Sequence of chain 2.A:
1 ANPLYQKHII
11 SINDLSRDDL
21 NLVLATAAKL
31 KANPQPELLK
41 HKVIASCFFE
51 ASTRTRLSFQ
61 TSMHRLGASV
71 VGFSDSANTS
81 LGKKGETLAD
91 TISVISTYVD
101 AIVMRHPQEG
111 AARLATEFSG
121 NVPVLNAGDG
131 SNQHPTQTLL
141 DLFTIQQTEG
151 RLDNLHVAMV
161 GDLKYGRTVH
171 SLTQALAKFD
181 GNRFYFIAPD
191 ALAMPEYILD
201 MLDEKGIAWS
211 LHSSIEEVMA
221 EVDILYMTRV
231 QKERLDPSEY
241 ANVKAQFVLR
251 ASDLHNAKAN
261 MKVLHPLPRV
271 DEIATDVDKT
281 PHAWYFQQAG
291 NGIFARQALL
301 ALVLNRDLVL

Binding-site contacts:
Ligand atom C1 contacts residue GLN137 of chain 1.A at 3.6 Å.
Ligand atom O3P contacts residue THR55 of chain 1.A at 3.1 Å (h-bond).
Ligand atom C1 contacts residue MLI1 of chain 1.E at 3.0 Å.
Ligand atom O1 contacts residue GLN137 of chain 1.A at 3.9 Å.
Ligand atom C1 contacts residue THR55 of chain 1.A at 3.5 Å.
Ligand atom O1 contacts residue THR55 of chain 1.A at 2.7 Å (h-bond).
Ligand atom C1P contacts residue PRO266 of chain 1.A at 4.2 Å (hydrophobic).
Ligand atom O2P contacts residue ARG54 of chain 1.A at 2.9 Å (salt-bridge).
Ligand atom O1 contacts residue ARG105 of chain 1.A at 3.7 Å.
Ligand atom O3P contacts residue ARG105 of chain 1.A at 2.6 Å (salt-bridge).
Ligand atom C1P contacts residue LEU267 of chain 1.A at 3.1 Å (hydrophobic).
Ligand atom O1P contacts residue MLI1 of chain 1.E at 4.1 Å.
Ligand atom P contacts residue ARG54 of chain 1.A at 3.8 Å.
Ligand atom O1P contacts residue SER52 of chain 1.A at 4.2 Å.
Ligand atom C1P contacts residue ARG54 of chain 1.A at 3.4 Å.
Ligand atom P contacts residue SER52 of chain 1.A at 3.9 Å.
Ligand atom P contacts residue THR55 of chain 1.A at 4.2 Å.
Ligand atom O1 contacts residue HIS134 of chain 1.A at 2.9 Å (h-bond).
Ligand atom O1P contacts residue SER80 of chain 2.A at 3.6 Å.
Ligand atom P contacts residue ARG105 of chain 1.A at 3.6 Å.
Ligand atom N1 contacts residue LEU267 of chain 1.A at 3.8 Å.
Ligand atom N1 contacts residue GLN137 of chain 1.A at 2.7 Å (h-bond).
Ligand atom O3P contacts residue ARG54 of chain 1.A at 3.8 Å.
Ligand atom O3P contacts residue THR53 of chain 1.A at 3.9 Å.
Ligand atom O2P contacts residue SER80 of chain 2.A at 2.8 Å (h-bond).
Ligand atom P contacts residue SER80 of chain 2.A at 3.8 Å.
Ligand atom N1 contacts residue PRO266 of chain 1.A at 3.5 Å (h-bond).
Ligand atom N1 contacts residue HIS134 of chain 1.A at 3.5 Å (h-bond).
Ligand atom C1 contacts residue ARG54 of chain 1.A at 4.2 Å.
Ligand atom C1P contacts residue MLI1 of chain 1.E at 3.9 Å.
Ligand atom O1 contacts residue MLI1 of chain 1.E at 2.7 Å (h-bond).
Ligand atom C1 contacts residue HIS134 of chain 1.A at 3.6 Å.
Ligand atom C1 contacts residue LEU267 of chain 1.A at 3.9 Å (hydrophobic).
Ligand atom O3P contacts residue SER52 of chain 1.A at 2.7 Å (h-bond).
Ligand atom O1P contacts residue ARG105 of chain 1.A at 3.4 Å (salt-bridge).
Ligand atom O1P contacts residue LYS84 of chain 2.A at 3.6 Å.
Ligand atom N1 contacts residue MLI1 of chain 1.E at 3.3 Å (h-bond).
Ligand atom O2P contacts residue THR53 of chain 1.A at 3.1 Å (h-bond).
Ligand atom P contacts residue THR53 of chain 1.A at 3.9 Å.
Ligand atom O2P contacts residue SER52 of chain 1.A at 4.1 Å.

The small molecule below binds the protein below.
Small molecule (SMILES): NC(=O)CP(=O)(O)O

Sequence of chain 1.A:
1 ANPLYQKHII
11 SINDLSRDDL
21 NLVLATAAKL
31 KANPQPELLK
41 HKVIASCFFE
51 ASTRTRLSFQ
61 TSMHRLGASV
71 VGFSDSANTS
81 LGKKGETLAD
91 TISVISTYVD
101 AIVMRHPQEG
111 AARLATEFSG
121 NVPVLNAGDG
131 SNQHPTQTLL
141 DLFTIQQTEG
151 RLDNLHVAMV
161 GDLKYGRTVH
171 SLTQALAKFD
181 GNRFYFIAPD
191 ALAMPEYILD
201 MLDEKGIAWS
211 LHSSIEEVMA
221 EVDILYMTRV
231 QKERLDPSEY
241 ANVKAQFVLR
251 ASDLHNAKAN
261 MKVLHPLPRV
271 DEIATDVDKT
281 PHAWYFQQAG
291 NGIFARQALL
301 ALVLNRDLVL